Binding-site contacts:
Ligand atom C13 contacts residue HIS74 of chain 1.B at 3.7 Å.
Ligand atom C32 contacts residue GLN275 of chain 1.B at 3.9 Å.
Ligand atom C13 contacts residue PHE245 of chain 1.B at 3.8 Å (hydrophobic).
Ligand atom C30 contacts residue GLN275 of chain 1.B at 3.8 Å.
Ligand atom C17 contacts residue PHE278 of chain 1.B at 3.8 Å (hydrophobic).
Ligand atom C14 contacts residue ILE241 of chain 1.B at 3.8 Å (hydrophobic).
Ligand atom N25 contacts residue LEU184 of chain 1.B at 3.8 Å.
Ligand atom N7 contacts residue TYR73 of chain 1.B at 3.7 Å.
Ligand atom F28 contacts residue PHE278 of chain 1.B at 3.4 Å.
Ligand atom O1 contacts residue PHE278 of chain 1.B at 3.8 Å.
Ligand atom C29 contacts residue PHE278 of chain 1.B at 3.5 Å (hydrophobic).
Ligand atom C6 contacts residue SER226 of chain 1.B at 3.7 Å.
Ligand atom C32 contacts residue TYR242 of chain 1.B at 3.5 Å (hydrophobic).
Ligand atom F28 contacts residue MET262 of chain 1.B at 3.8 Å.
Ligand atom C10 contacts residue LEU224 of chain 1.B at 3.9 Å (hydrophobic).
Ligand atom C3 contacts residue PHE278 of chain 1.B at 3.4 Å (hydrophobic).
Ligand atom O31 contacts residue GLN275 of chain 1.B at 2.9 Å (h-bond).
Ligand atom N16 contacts residue PHE278 of chain 1.B at 3.4 Å.
Ligand atom O1 contacts residue GLN275 of chain 1.B at 3.1 Å (h-bond).
Ligand atom N16 contacts residue PHE245 of chain 1.B at 3.8 Å.
Ligand atom C4 contacts residue ILE241 of chain 1.B at 3.9 Å (hydrophobic).
Ligand atom C4 contacts residue PHE278 of chain 1.B at 3.6 Å (hydrophobic).
Ligand atom O31 contacts residue TYR242 of chain 1.B at 3.5 Å (h-bond).
Ligand atom C30 contacts residue PHE278 of chain 1.B at 3.6 Å (hydrophobic).
Ligand atom C18 contacts residue LEU184 of chain 1.B at 3.9 Å (hydrophobic).
Ligand atom C5 contacts residue ILE241 of chain 1.B at 3.7 Å (hydrophobic).
Ligand atom N15 contacts residue PHE278 of chain 1.B at 3.4 Å.
Ligand atom C32 contacts residue MET262 of chain 1.B at 3.9 Å (hydrophobic).
Ligand atom C12 contacts residue HIS74 of chain 1.B at 3.6 Å.
Ligand atom C2 contacts residue GLN275 of chain 1.B at 3.8 Å.
Ligand atom C20 contacts residue LEU184 of chain 1.B at 3.7 Å (hydrophobic).
Ligand atom N8 contacts residue LEU224 of chain 1.B at 3.8 Å.
Ligand atom C5 contacts residue PHE278 of chain 1.B at 3.5 Å (hydrophobic).
Ligand atom C6 contacts residue ILE241 of chain 1.B at 3.7 Å (hydrophobic).
Ligand atom C18 contacts residue PHE278 of chain 1.B at 3.9 Å (hydrophobic).
Ligand atom C2 contacts residue PHE278 of chain 1.B at 3.8 Å (hydrophobic).
Ligand atom C19 contacts residue LEU184 of chain 1.B at 3.6 Å (hydrophobic).
Ligand atom C29 contacts residue MET262 of chain 1.B at 3.9 Å (hydrophobic).
Ligand atom N7 contacts residue LEU224 of chain 1.B at 3.6 Å.
Ligand atom C29 contacts residue PHE245 of chain 1.B at 3.8 Å (hydrophobic).

Sequence of chain 1.B:
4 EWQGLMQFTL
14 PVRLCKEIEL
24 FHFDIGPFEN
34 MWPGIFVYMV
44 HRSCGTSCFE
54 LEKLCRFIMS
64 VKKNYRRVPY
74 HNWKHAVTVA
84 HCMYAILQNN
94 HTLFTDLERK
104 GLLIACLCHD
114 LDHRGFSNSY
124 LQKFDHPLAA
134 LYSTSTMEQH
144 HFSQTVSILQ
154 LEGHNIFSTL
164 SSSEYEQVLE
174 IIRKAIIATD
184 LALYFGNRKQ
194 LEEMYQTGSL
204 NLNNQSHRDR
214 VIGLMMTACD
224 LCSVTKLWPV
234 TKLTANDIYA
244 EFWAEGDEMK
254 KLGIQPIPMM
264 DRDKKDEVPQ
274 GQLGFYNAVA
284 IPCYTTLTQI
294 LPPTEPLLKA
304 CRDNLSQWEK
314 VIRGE

The small molecule below binds the protein below.
Small molecule (SMILES): COc1cn(-c2ccc(-n3cccn3)cc2F)nc(-c2ccnn2-c2ccccc2)c1=O